This protein binds this small molecule.
Small molecule (SMILES): N[C@@H](CCC(=O)O)C(=O)NCC(=O)N[C@@H](CCC(=O)O)C(=O)N[C@@H](CS)C(=O)N[C@@H](Cc1ccc(O)cc1)C(=O)O

Binding-site contacts:
Ligand atom OE2 contacts residue HIS136 of chain 1.B at 3.6 Å.
Ligand atom OE1 contacts residue LYS78 of chain 1.B at 2.3 Å (salt-bridge).
Ligand atom O contacts residue ARG154 of chain 1.B at 3.3 Å (salt-bridge).
Ligand atom OXT contacts residue PHE134 of chain 1.B at 3.5 Å.
Ligand atom O contacts residue LYS100 of chain 1.B at 3.3 Å (salt-bridge).
Ligand atom C contacts residue ARG135 of chain 1.B at 3.9 Å.
Ligand atom CD contacts residue LYS78 of chain 1.B at 3.4 Å.
Ligand atom OE2 contacts residue ILE137 of chain 1.B at 3.7 Å.
Ligand atom CE1 contacts residue ARG154 of chain 1.B at 3.8 Å.
Ligand atom CA contacts residue ARG135 of chain 1.B at 3.8 Å.
Ligand atom OH contacts residue PHE134 of chain 1.B at 3.5 Å.
Ligand atom CB contacts residue TYR66 of chain 1.B at 3.5 Å (hydrophobic).
Ligand atom C contacts residue SER153 of chain 1.B at 3.8 Å.
Ligand atom CE2 contacts residue PHE134 of chain 1.B at 3.5 Å (hydrophobic).
Ligand atom SG contacts residue LYS100 of chain 1.B at 3.8 Å.
Ligand atom O contacts residue SER153 of chain 1.B at 2.8 Å (h-bond).
Ligand atom SG contacts residue TYR66 of chain 1.B at 3.4 Å (h-bond).
Ligand atom O contacts residue TYR179 of chain 1.B at 3.4 Å.
Ligand atom SG contacts residue CYS101 of chain 1.B at 3.1 Å (h-bond).
Ligand atom O contacts residue CYS101 of chain 1.B at 3.7 Å.
Ligand atom O contacts residue TYR66 of chain 1.B at 3.4 Å (h-bond).
Ligand atom O contacts residue ARG154 of chain 1.B at 3.6 Å.
Ligand atom CA contacts residue HIS136 of chain 1.B at 3.3 Å.
Ligand atom CB contacts residue CYS101 of chain 1.B at 3.6 Å (hydrophobic).
Ligand atom CZ contacts residue PHE134 of chain 1.B at 3.6 Å (hydrophobic).
Ligand atom CG contacts residue PHE134 of chain 1.B at 3.8 Å (hydrophobic).
Ligand atom CB contacts residue HIS136 of chain 1.B at 3.9 Å.
Ligand atom CB contacts residue ARG135 of chain 1.B at 3.7 Å.
Ligand atom N contacts residue ARG135 of chain 1.B at 3.3 Å (salt-bridge).
Ligand atom OE1 contacts residue ARG135 of chain 1.B at 3.1 Å (salt-bridge).
Ligand atom CD1 contacts residue ARG154 of chain 1.B at 3.5 Å.
Ligand atom O contacts residue HIS184 of chain 1.B at 3.5 Å.
Ligand atom C contacts residue HIS136 of chain 1.B at 3.6 Å.
Ligand atom OE1 contacts residue PHE134 of chain 1.B at 3.8 Å.
Ligand atom N contacts residue ARG135 of chain 1.B at 3.1 Å (salt-bridge).
Ligand atom C contacts residue TYR179 of chain 1.B at 3.9 Å (hydrophobic).
Ligand atom OXT contacts residue HIS136 of chain 1.B at 3.7 Å.
Ligand atom O contacts residue HIS136 of chain 1.B at 3.9 Å.
Ligand atom N contacts residue HIS136 of chain 1.B at 3.9 Å.
Ligand atom OE2 contacts residue SER124 of chain 1.B at 3.3 Å.

Sequence of chain 1.B:
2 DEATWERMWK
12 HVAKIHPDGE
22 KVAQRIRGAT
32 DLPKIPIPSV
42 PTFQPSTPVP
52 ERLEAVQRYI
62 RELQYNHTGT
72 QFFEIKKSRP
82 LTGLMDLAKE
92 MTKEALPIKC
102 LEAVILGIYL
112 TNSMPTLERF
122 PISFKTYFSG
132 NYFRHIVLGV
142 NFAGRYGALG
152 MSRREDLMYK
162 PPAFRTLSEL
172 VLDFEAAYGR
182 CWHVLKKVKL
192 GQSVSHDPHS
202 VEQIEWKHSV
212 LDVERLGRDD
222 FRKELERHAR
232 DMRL